Binding-site contacts:
Ligand atom C4 contacts residue ASN578 of chain 1.D at 4.2 Å.
Ligand atom C7 contacts residue ASN578 of chain 1.D at 4.3 Å.
Ligand atom O6 contacts residue ASN578 of chain 1.D at 4.2 Å.
Ligand atom C3 contacts residue ASN578 of chain 1.D at 3.8 Å.
Ligand atom C5 contacts residue ASN578 of chain 1.D at 3.7 Å.
Ligand atom O5 contacts residue ASN578 of chain 1.D at 2.4 Å (h-bond).
Ligand atom C1 contacts residue ASN578 of chain 1.D at 1.4 Å.
Ligand atom O3 contacts residue ASN578 of chain 1.D at 3.7 Å.
Ligand atom N2 contacts residue ASN578 of chain 1.D at 3.2 Å (h-bond).
Ligand atom C2 contacts residue ASN578 of chain 1.D at 2.5 Å.

The small molecule below binds the protein below.
Small molecule (SMILES): CC(=O)N[C@@H]1[C@@H](O)[C@H](O)[C@@H](CO)O[C@H]1O

Sequence of chain 1.D:
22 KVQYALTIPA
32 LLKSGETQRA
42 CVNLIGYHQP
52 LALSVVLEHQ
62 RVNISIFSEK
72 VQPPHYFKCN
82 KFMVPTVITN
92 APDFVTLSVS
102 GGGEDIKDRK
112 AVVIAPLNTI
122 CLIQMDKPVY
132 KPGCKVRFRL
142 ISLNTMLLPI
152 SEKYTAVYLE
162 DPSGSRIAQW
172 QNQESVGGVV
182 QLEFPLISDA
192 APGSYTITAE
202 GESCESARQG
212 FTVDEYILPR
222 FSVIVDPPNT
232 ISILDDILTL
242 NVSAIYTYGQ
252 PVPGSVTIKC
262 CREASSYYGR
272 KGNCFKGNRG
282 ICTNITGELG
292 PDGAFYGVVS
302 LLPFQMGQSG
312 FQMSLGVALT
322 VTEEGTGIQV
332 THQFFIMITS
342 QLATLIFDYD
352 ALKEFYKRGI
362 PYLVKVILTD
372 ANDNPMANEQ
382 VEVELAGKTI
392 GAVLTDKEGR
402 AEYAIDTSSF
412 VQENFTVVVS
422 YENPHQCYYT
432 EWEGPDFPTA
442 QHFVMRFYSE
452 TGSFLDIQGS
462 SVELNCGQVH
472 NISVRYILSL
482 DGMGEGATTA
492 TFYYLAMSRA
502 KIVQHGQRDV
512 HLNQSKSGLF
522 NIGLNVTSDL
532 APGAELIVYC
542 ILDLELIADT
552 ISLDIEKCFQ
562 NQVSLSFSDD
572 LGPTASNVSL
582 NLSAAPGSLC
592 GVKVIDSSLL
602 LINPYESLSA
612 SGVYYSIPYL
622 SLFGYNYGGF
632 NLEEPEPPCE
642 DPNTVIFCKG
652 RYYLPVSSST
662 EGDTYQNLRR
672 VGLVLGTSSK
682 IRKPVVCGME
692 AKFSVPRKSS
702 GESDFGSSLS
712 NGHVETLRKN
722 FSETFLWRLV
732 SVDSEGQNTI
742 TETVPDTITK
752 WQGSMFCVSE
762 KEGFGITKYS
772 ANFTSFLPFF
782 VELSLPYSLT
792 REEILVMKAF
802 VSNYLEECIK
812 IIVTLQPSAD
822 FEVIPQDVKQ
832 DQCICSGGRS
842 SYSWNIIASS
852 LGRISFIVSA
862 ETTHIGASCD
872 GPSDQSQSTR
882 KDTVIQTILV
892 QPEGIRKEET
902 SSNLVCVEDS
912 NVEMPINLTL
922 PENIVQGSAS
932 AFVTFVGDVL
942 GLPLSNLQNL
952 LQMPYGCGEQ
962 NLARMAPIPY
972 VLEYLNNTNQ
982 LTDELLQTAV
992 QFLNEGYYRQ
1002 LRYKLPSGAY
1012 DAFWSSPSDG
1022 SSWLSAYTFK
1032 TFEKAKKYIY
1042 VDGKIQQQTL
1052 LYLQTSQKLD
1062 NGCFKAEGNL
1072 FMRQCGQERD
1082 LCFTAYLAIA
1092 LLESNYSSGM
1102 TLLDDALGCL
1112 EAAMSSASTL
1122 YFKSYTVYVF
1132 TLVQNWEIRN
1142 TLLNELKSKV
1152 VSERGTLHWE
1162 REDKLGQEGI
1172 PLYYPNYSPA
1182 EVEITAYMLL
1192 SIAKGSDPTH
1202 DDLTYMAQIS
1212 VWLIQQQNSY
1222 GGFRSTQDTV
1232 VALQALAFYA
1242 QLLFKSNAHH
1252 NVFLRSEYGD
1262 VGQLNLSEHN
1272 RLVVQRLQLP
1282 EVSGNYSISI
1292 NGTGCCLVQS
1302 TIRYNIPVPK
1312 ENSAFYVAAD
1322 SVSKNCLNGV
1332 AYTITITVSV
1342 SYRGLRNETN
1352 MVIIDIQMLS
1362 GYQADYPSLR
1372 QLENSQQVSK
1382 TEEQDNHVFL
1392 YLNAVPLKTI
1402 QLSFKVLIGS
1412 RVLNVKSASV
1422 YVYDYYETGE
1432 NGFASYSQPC